Binding-site contacts:
Ligand atom C4 contacts residue TYR86 of chain 1.A at 3.6 Å (hydrophobic).
Ligand atom O7 contacts residue LEU109 of chain 1.A at 4.4 Å.
Ligand atom O7 contacts residue ARG105 of chain 1.A at 4.0 Å.
Ligand atom C2 contacts residue LEU109 of chain 1.A at 3.6 Å (hydrophobic).
Ligand atom C1 contacts residue LEU109 of chain 1.A at 3.5 Å (hydrophobic).
Ligand atom C4 contacts residue LEU80 of chain 1.A at 4.3 Å (hydrophobic).
Ligand atom C6 contacts residue ASN61 of chain 1.A at 4.1 Å.
Ligand atom C5 contacts residue ASN61 of chain 1.A at 3.9 Å.
Ligand atom O8 contacts residue ARG105 of chain 1.A at 4.4 Å.
Ligand atom C4 contacts residue TYR59 of chain 1.A at 4.3 Å (hydrophobic).
Ligand atom O7 contacts residue VAL122 of chain 1.A at 3.4 Å.
Ligand atom C6 contacts residue ASP107 of chain 1.A at 3.9 Å.
Ligand atom O8 contacts residue TYR86 of chain 1.A at 2.5 Å (h-bond).
Ligand atom C6 contacts residue ASP138 of chain 1.A at 4.3 Å.
Ligand atom C3 contacts residue MET84 of chain 1.A at 3.9 Å (hydrophobic).
Ligand atom C5 contacts residue TYR86 of chain 1.A at 2.9 Å (hydrophobic).
Ligand atom C6 contacts residue PHE140 of chain 1.A at 3.8 Å (hydrophobic).
Ligand atom O8 contacts residue TRP136 of chain 1.A at 4.4 Å.
Ligand atom C2 contacts residue PHE140 of chain 1.A at 4.2 Å (hydrophobic).
Ligand atom C6 contacts residue TYR86 of chain 1.A at 4.1 Å (hydrophobic).
Ligand atom O8 contacts residue TYR59 of chain 1.A at 4.1 Å.
Ligand atom C1 contacts residue PHE140 of chain 1.A at 3.9 Å (hydrophobic).
Ligand atom C5 contacts residue ASP138 of chain 1.A at 4.4 Å.
Ligand atom C1 contacts residue VAL120 of chain 1.A at 4.3 Å (hydrophobic).
Ligand atom O8 contacts residue ASP107 of chain 1.A at 4.0 Å.
Ligand atom C3 contacts residue PHE140 of chain 1.A at 4.0 Å (hydrophobic).
Ligand atom C5 contacts residue ASP107 of chain 1.A at 4.2 Å.
Ligand atom C4 contacts residue ASN61 of chain 1.A at 3.5 Å.
Ligand atom C4 contacts residue MET84 of chain 1.A at 4.3 Å (hydrophobic).
Ligand atom O7 contacts residue ASP107 of chain 1.A at 2.5 Å (salt-bridge).
Ligand atom O7 contacts residue TYR86 of chain 1.A at 4.2 Å.
Ligand atom C6 contacts residue LEU109 of chain 1.A at 4.4 Å (hydrophobic).
Ligand atom O8 contacts residue ASP138 of chain 1.A at 3.2 Å (salt-bridge).
Ligand atom C3 contacts residue ASN61 of chain 1.A at 3.8 Å.
Ligand atom C2 contacts residue MET84 of chain 1.A at 3.8 Å (hydrophobic).
Ligand atom O8 contacts residue ASN61 of chain 1.A at 3.5 Å (h-bond).
Ligand atom C6 contacts residue VAL122 of chain 1.A at 4.3 Å (hydrophobic).
Ligand atom O7 contacts residue ASP138 of chain 1.A at 4.0 Å.

The small molecule below binds the protein below.
Small molecule (SMILES): O[C@H]1CCCC[C@@H]1O

Sequence of chain 1.A:
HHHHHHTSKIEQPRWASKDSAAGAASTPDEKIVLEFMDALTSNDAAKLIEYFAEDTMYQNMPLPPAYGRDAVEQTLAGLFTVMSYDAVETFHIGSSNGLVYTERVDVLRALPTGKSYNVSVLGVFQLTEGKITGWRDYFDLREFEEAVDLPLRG